A protein and the small-molecule ligand that binds it are described below.
Small molecule (SMILES): CSC[C@H](NC(=O)[C@@H]1NO[C@@H]2OCC[C@@H]21)C(=O)N[C@@H](CC(C)C)[C@@H](O)C[C@@H](C)C(=O)N[C@H](C(=O)NCC(C)C)C(C)C

Sequence of chain 1.B:
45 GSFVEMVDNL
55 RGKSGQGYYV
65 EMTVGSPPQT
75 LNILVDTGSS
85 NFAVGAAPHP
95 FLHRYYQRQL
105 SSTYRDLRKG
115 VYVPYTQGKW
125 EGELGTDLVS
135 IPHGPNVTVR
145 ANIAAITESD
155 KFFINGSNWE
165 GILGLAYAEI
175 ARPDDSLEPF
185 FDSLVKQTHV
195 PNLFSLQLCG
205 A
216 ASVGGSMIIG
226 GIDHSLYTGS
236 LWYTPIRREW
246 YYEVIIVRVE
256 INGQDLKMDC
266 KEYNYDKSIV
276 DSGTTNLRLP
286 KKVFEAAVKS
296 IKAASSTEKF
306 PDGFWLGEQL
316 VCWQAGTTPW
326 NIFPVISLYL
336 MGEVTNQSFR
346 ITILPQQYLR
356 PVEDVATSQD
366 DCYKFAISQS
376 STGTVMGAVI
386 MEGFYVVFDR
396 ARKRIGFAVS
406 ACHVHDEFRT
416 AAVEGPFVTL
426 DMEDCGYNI

Binding-site contacts:
Ligand atom O02 contacts residue GLN60 of chain 1.B at 3.0 Å.
Ligand atom C05 contacts residue GLY278 of chain 1.B at 3.6 Å.
Ligand atom C31 contacts residue TYR119 of chain 1.B at 3.2 Å (hydrophobic).
Ligand atom O02 contacts residue GLY59 of chain 1.B at 3.6 Å (h-bond).
Ligand atom O40 contacts residue THR279 of chain 1.B at 3.4 Å.
Ligand atom N25 contacts residue GLY82 of chain 1.B at 3.0 Å (h-bond).
Ligand atom C10 contacts residue THR120 of chain 1.B at 3.6 Å.
Ligand atom C31 contacts residue THR120 of chain 1.B at 3.4 Å.
Ligand atom O40 contacts residue THR280 of chain 1.B at 2.9 Å (h-bond).
Ligand atom C20 contacts residue ASP80 of chain 1.B at 3.5 Å.
Ligand atom O37 contacts residue THR120 of chain 1.B at 2.9 Å (h-bond).
Ligand atom O39 contacts residue THR120 of chain 1.B at 3.3 Å.
Ligand atom C38 contacts residue ASP276 of chain 1.B at 3.4 Å.
Ligand atom C04 contacts residue GLY278 of chain 1.B at 3.2 Å.
Ligand atom O21 contacts residue ASP276 of chain 1.B at 2.8 Å (salt-bridge).
Ligand atom C27 contacts residue TYR246 of chain 1.B at 3.6 Å (hydrophobic).
Ligand atom O21 contacts residue GLY278 of chain 1.B at 3.6 Å.
Ligand atom O02 contacts residue GLY61 of chain 1.B at 3.4 Å (h-bond).
Ligand atom C22 contacts residue ASP276 of chain 1.B at 3.4 Å.
Ligand atom C36 contacts residue GLY82 of chain 1.B at 3.0 Å.
Ligand atom O02 contacts residue ILE158 of chain 1.B at 3.4 Å.
Ligand atom O33 contacts residue TYR246 of chain 1.B at 3.0 Å (h-bond).
Ligand atom C16 contacts residue GLY278 of chain 1.B at 3.6 Å.
Ligand atom C18 contacts residue GLN121 of chain 1.B at 3.6 Å.
Ligand atom C23 contacts residue GLY82 of chain 1.B at 3.6 Å.
Ligand atom O42 contacts residue GLY59 of chain 1.B at 3.3 Å (h-bond).
Ligand atom C36 contacts residue SER83 of chain 1.B at 3.4 Å.
Ligand atom C01 contacts residue GLY59 of chain 1.B at 3.0 Å.
Ligand atom O37 contacts residue TYR119 of chain 1.B at 3.2 Å.
Ligand atom C18 contacts residue PHE156 of chain 1.B at 3.6 Å (hydrophobic).
Ligand atom C23 contacts residue ASP276 of chain 1.B at 3.6 Å.
Ligand atom C10 contacts residue GLN121 of chain 1.B at 3.6 Å.
Ligand atom C19 contacts residue LEU78 of chain 1.B at 3.5 Å (hydrophobic).
Ligand atom N14 contacts residue GLY278 of chain 1.B at 3.0 Å (h-bond).
Ligand atom O39 contacts residue GLN121 of chain 1.B at 3.1 Å (h-bond).
Ligand atom C36 contacts residue ILE174 of chain 1.B at 3.3 Å (hydrophobic).
Ligand atom C26 contacts residue PRO118 of chain 1.B at 3.5 Å (hydrophobic).
Ligand atom N28 contacts residue PRO118 of chain 1.B at 3.1 Å (h-bond).
Ligand atom O21 contacts residue ASP80 of chain 1.B at 2.5 Å (salt-bridge).
Ligand atom C35 contacts residue PRO118 of chain 1.B at 3.5 Å (hydrophobic).